Sequence of chain 1.A:
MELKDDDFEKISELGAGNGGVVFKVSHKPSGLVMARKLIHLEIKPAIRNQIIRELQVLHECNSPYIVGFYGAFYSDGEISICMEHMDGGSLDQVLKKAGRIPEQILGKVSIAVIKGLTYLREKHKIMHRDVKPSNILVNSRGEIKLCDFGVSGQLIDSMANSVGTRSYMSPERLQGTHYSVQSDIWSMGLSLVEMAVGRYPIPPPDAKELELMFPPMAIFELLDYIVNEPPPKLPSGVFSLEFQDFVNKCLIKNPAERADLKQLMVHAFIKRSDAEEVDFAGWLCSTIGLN

Binding-site contacts:
Ligand atom C2 contacts residue ASP148 of chain 1.A at 3.4 Å.
Ligand atom C24 contacts residue ILE39 of chain 1.A at 3.8 Å (hydrophobic).
Ligand atom C13 contacts residue PHE149 of chain 1.A at 3.5 Å (hydrophobic).
Ligand atom C5 contacts residue ASP148 of chain 1.A at 3.8 Å.
Ligand atom C1 contacts residue ASP148 of chain 1.A at 3.1 Å.
Ligand atom F15 contacts residue LYS37 of chain 1.A at 3.4 Å.
Ligand atom C23 contacts residue ILE39 of chain 1.A at 3.8 Å (hydrophobic).
Ligand atom O28 contacts residue ASP130 of chain 1.A at 2.8 Å (salt-bridge).
Ligand atom F16 contacts residue VAL151 of chain 1.A at 3.1 Å.
Ligand atom F15 contacts residue MET83 of chain 1.A at 3.8 Å.
Ligand atom C12 contacts residue VAL151 of chain 1.A at 3.8 Å (hydrophobic).
Ligand atom F16 contacts residue LEU55 of chain 1.A at 3.3 Å.
Ligand atom C12 contacts residue LEU155 of chain 1.A at 3.5 Å (hydrophobic).
Ligand atom C4 contacts residue PHE149 of chain 1.A at 3.8 Å (hydrophobic).
Ligand atom C3 contacts residue PHE149 of chain 1.A at 3.5 Å (hydrophobic).
Ligand atom O20 contacts residue LYS37 of chain 1.A at 2.9 Å (salt-bridge).
Ligand atom O21 contacts residue LYS37 of chain 1.A at 2.9 Å (salt-bridge).
Ligand atom N7 contacts residue ASP148 of chain 1.A at 3.5 Å (salt-bridge).
Ligand atom O29 contacts residue GLY19 of chain 1.A at 3.2 Å.
Ligand atom F15 contacts residue ILE81 of chain 1.A at 3.7 Å.
Ligand atom F17 contacts residue LEU155 of chain 1.A at 3.8 Å.
Ligand atom C25 contacts residue MET159 of chain 1.A at 3.8 Å (hydrophobic).
Ligand atom F17 contacts residue SER152 of chain 1.A at 2.8 Å.
Ligand atom O20 contacts residue ASP148 of chain 1.A at 3.2 Å (salt-bridge).
Ligand atom S19 contacts residue LYS37 of chain 1.A at 3.5 Å (salt-bridge).
Ligand atom N18 contacts residue ASP148 of chain 1.A at 3.8 Å.
Ligand atom C13 contacts residue LEU155 of chain 1.A at 3.8 Å (hydrophobic).
Ligand atom O20 contacts residue ATP1 of chain 1.C at 3.7 Å.
Ligand atom C6 contacts residue MET83 of chain 1.A at 3.8 Å (hydrophobic).
Ligand atom C4 contacts residue ASP148 of chain 1.A at 3.6 Å.
Ligand atom F15 contacts residue ASP148 of chain 1.A at 3.0 Å.
Ligand atom C26 contacts residue ATP1 of chain 1.C at 3.8 Å.
Ligand atom O29 contacts residue ATP1 of chain 1.C at 3.1 Å (h-bond).
Ligand atom O28 contacts residue ATP1 of chain 1.C at 3.3 Å (h-bond).
Ligand atom I14 contacts residue VAL67 of chain 1.A at 3.3 Å.
Ligand atom C23 contacts residue MET159 of chain 1.A at 3.7 Å (hydrophobic).
Ligand atom C12 contacts residue PHE149 of chain 1.A at 3.6 Å (hydrophobic).
Ligand atom C3 contacts residue ASP148 of chain 1.A at 3.5 Å.
Ligand atom O21 contacts residue ASP148 of chain 1.A at 3.7 Å.
Ligand atom F17 contacts residue VAL151 of chain 1.A at 3.2 Å.

This small molecule binds to this protein.
Small molecule (SMILES): COc1cc(F)c(F)c(Nc2ccc(I)cc2F)c1NS(=O)(=O)C1(C[C@H](O)CO)CC1